This small molecule binds to this protein.
Small molecule (SMILES): COc1ncc(-c2cc(NC(=O)CN3CCOCC3)c3cocc3c2)cc1NS(C)(=O)=O

Binding-site contacts:
Ligand atom C11 contacts residue SER727 of chain 1.A at 3.7 Å.
Ligand atom C11 contacts residue VAL724 of chain 1.A at 3.6 Å (hydrophobic).
Ligand atom C1 contacts residue ILE721 of chain 1.A at 3.8 Å (hydrophobic).
Ligand atom C8 contacts residue ILE721 of chain 1.A at 3.5 Å (hydrophobic).
Ligand atom C5 contacts residue ILE721 of chain 1.A at 3.8 Å (hydrophobic).
Ligand atom C14 contacts residue MET648 of chain 1.A at 3.8 Å (hydrophobic).
Ligand atom S contacts residue LYS675 of chain 1.A at 3.8 Å.
Ligand atom C20 contacts residue MET648 of chain 1.A at 3.8 Å (hydrophobic).
Ligand atom C12 contacts residue MET796 of chain 1.A at 3.7 Å (hydrophobic).
Ligand atom O contacts residue ASP807 of chain 1.A at 3.0 Å (salt-bridge).
Ligand atom N contacts residue ASP807 of chain 1.A at 3.4 Å (salt-bridge).
Ligand atom O3 contacts residue VAL724 of chain 1.A at 2.7 Å (h-bond).
Ligand atom N2 contacts residue MET796 of chain 1.A at 3.7 Å.
Ligand atom C2 contacts residue ASP807 of chain 1.A at 3.7 Å.
Ligand atom C10 contacts residue GLU722 of chain 1.A at 3.0 Å.
Ligand atom S contacts residue SER650 of chain 1.A at 3.5 Å (h-bond).
Ligand atom O2 contacts residue MET648 of chain 1.A at 3.7 Å.
Ligand atom N1 contacts residue LYS675 of chain 1.A at 3.2 Å (salt-bridge).
Ligand atom O1 contacts residue SER650 of chain 1.A at 2.8 Å (h-bond).
Ligand atom C17 contacts residue ASN732 of chain 1.A at 3.5 Å.
Ligand atom O3 contacts residue GLU722 of chain 1.A at 3.6 Å.
Ligand atom O1 contacts residue LYS675 of chain 1.A at 3.0 Å (salt-bridge).
Ligand atom O4 contacts residue MET648 of chain 1.A at 3.2 Å (h-bond).
Ligand atom N2 contacts residue TRP656 of chain 1.A at 3.8 Å.
Ligand atom O2 contacts residue PRO654 of chain 1.A at 3.4 Å.
Ligand atom C13 contacts residue MET796 of chain 1.A at 3.7 Å (hydrophobic).
Ligand atom C2 contacts residue TYR709 of chain 1.A at 3.7 Å (hydrophobic).
Ligand atom C10 contacts residue VAL724 of chain 1.A at 3.6 Å (hydrophobic).
Ligand atom C contacts residue LEU680 of chain 1.A at 3.7 Å (hydrophobic).
Ligand atom C15 contacts residue TRP656 of chain 1.A at 3.7 Å (hydrophobic).
Ligand atom O3 contacts residue VAL723 of chain 1.A at 3.8 Å.
Ligand atom C8 contacts residue ILE806 of chain 1.A at 3.8 Å (hydrophobic).
Ligand atom C2 contacts residue ILE806 of chain 1.A at 3.8 Å (hydrophobic).
Ligand atom C contacts residue ASP683 of chain 1.A at 3.5 Å.
Ligand atom C11 contacts residue MET796 of chain 1.A at 3.7 Å (hydrophobic).
Ligand atom O contacts residue LYS675 of chain 1.A at 3.0 Å (salt-bridge).
Ligand atom C contacts residue LYS675 of chain 1.A at 3.7 Å.
Ligand atom C1 contacts residue ASP807 of chain 1.A at 3.7 Å.
Ligand atom O2 contacts residue SER650 of chain 1.A at 3.4 Å (h-bond).
Ligand atom C contacts residue ASP807 of chain 1.A at 3.1 Å.

Sequence of chain 1.A:
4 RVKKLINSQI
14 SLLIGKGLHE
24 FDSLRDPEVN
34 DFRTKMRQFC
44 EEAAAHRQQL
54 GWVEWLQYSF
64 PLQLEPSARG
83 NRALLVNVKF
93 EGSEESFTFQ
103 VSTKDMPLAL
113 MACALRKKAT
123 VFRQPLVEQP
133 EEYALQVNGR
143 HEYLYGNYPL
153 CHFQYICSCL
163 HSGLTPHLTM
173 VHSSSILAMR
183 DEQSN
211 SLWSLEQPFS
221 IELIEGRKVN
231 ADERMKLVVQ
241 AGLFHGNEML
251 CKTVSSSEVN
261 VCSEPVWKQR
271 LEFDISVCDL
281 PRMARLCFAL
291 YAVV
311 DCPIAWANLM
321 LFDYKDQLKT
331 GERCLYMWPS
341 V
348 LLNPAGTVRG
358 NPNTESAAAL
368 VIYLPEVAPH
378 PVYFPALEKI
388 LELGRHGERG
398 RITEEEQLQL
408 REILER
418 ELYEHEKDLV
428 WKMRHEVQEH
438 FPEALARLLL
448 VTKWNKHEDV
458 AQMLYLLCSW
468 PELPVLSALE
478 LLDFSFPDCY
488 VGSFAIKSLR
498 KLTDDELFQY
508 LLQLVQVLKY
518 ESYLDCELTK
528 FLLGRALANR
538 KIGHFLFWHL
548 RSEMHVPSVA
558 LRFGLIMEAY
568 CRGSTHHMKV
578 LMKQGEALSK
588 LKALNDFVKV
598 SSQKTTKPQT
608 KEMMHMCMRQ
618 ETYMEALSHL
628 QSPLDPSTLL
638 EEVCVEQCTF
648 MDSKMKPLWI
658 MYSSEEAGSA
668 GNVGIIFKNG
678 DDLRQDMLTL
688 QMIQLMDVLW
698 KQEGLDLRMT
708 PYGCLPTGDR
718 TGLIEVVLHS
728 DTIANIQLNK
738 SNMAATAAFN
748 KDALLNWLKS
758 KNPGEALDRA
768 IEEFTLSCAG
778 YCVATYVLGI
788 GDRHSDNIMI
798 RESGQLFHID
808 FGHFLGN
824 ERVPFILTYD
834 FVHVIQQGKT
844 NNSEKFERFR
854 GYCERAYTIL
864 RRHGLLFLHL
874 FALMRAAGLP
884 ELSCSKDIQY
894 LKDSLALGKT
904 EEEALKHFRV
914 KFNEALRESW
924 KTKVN